Sequence of chain 1.A:
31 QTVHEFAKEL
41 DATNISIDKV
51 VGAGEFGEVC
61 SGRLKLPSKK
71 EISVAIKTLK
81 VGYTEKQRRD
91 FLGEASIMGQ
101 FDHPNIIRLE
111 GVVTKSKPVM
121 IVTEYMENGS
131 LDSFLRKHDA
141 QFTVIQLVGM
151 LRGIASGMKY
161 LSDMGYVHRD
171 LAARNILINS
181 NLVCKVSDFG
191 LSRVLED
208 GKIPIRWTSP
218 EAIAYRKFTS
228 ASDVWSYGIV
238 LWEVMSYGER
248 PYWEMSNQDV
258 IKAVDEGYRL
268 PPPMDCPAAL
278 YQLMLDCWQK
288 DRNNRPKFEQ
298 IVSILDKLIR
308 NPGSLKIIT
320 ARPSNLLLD

Binding-site contacts:
Ligand atom O contacts residue PRO211 of chain 1.A at 3.2 Å.
Ligand atom CG contacts residue ASN254 of chain 1.A at 3.9 Å.
Ligand atom O contacts residue LYS209 of chain 1.A at 3.8 Å.
Ligand atom C contacts residue LYS209 of chain 1.A at 3.9 Å.
Ligand atom ND2 contacts residue ARG174 of chain 1.A at 3.8 Å.
Ligand atom O contacts residue ILE210 of chain 1.A at 3.1 Å (h-bond).
Ligand atom N contacts residue ILE210 of chain 1.A at 3.1 Å (h-bond).
Ligand atom CG contacts residue ARG174 of chain 1.A at 4.0 Å.
Ligand atom O contacts residue ILE212 of chain 1.A at 3.8 Å.
Ligand atom CZ contacts residue ASP170 of chain 1.A at 3.4 Å.
Ligand atom N contacts residue LYS209 of chain 1.A at 3.9 Å.
Ligand atom C contacts residue ARG247 of chain 1.A at 3.9 Å.
Ligand atom CD2 contacts residue LYS209 of chain 1.A at 3.7 Å.
Ligand atom OD1 contacts residue ARG247 of chain 1.A at 2.6 Å (salt-bridge).
Ligand atom CE1 contacts residue LYS209 of chain 1.A at 3.7 Å.
Ligand atom CG contacts residue TRP214 of chain 1.A at 3.9 Å (hydrophobic).
Ligand atom O contacts residue LYS209 of chain 1.A at 3.8 Å.
Ligand atom CZ contacts residue LYS209 of chain 1.A at 3.8 Å.
Ligand atom CZ contacts residue ARG174 of chain 1.A at 3.5 Å.
Ligand atom CD1 contacts residue PRO211 of chain 1.A at 3.9 Å (hydrophobic).
Ligand atom CD1 contacts residue GLY208 of chain 1.A at 4.0 Å.
Ligand atom O contacts residue ARG247 of chain 1.A at 3.7 Å.
Ligand atom OH contacts residue ASP170 of chain 1.A at 2.5 Å (salt-bridge).
Ligand atom OD1 contacts residue TRP214 of chain 1.A at 3.4 Å.
Ligand atom CE2 contacts residue LYS209 of chain 1.A at 3.5 Å.
Ligand atom O contacts residue ILE210 of chain 1.A at 3.7 Å.
Ligand atom C contacts residue ILE210 of chain 1.A at 3.7 Å (hydrophobic).
Ligand atom CE1 contacts residue GLY208 of chain 1.A at 3.5 Å.
Ligand atom CG contacts residue ARG247 of chain 1.A at 3.6 Å.
Ligand atom OH contacts residue ARG174 of chain 1.A at 3.1 Å (salt-bridge).
Ligand atom O contacts residue ILE212 of chain 1.A at 3.6 Å (h-bond).
Ligand atom O contacts residue ILE212 of chain 1.A at 3.9 Å.
Ligand atom ND2 contacts residue ARG247 of chain 1.A at 3.9 Å.
Ligand atom CD1 contacts residue ILE220 of chain 1.A at 3.8 Å (hydrophobic).
Ligand atom OH contacts residue ASN175 of chain 1.A at 4.0 Å.
Ligand atom CE1 contacts residue ASP170 of chain 1.A at 3.4 Å.
Ligand atom CA contacts residue ILE210 of chain 1.A at 3.4 Å (hydrophobic).
Ligand atom CE2 contacts residue ARG174 of chain 1.A at 3.9 Å.
Ligand atom CG1 contacts residue ILE258 of chain 1.A at 3.9 Å (hydrophobic).
Ligand atom CB contacts residue ASN254 of chain 1.A at 3.7 Å.

A protein and the small-molecule ligand that binds it are described below.
Small molecule (SMILES): CC[C@H](C)[C@H](NC(=O)[C@H](Cc1ccccc1)NC(=O)[C@H](CCC(=O)O)NC(=O)[C@H](Cc1ccc(O)cc1)NC(=O)[C@H](CC(N)=O)NC(=O)[C@H](CC(=O)O)NC(=O)[C@@H](N)CC1=c2ccccc2=NC1)C(=O)N[C@H](C=O)CC1=CN=C2CC=CC=C12